Sequence of chain 1.C:
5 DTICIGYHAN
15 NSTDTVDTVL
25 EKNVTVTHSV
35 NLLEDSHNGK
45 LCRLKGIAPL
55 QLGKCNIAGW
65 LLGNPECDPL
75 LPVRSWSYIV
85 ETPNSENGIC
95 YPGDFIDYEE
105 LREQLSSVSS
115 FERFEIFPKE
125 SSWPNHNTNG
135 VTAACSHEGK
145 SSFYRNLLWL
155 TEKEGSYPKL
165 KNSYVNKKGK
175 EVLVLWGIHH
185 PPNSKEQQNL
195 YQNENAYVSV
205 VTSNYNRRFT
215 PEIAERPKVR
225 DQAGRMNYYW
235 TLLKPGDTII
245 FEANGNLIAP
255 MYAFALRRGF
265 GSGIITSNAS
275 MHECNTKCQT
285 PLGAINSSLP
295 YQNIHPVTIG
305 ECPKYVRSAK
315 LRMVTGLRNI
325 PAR

A protein and the small-molecule ligand that binds it are described below.
Small molecule (SMILES): CC(=O)N[C@H]1[C@H]([C@H](O)[C@H](O)CO)O[C@@](OC[C@H]2O[C@@H](O[C@H]3[C@H](O)[C@@H](NC(C)=O)CO[C@@H]3CO)[C@H](O)[C@@H](O)[C@H]2O)(C(=O)O)C[C@@H]1O

Binding-site contacts:
Ligand atom C7 contacts residue TRP153 of chain 1.C at 3.7 Å (hydrophobic).
Ligand atom C8 contacts residue GLN226 of chain 1.C at 4.0 Å.
Ligand atom C9 contacts residue HIS183 of chain 1.C at 3.5 Å.
Ligand atom O4 contacts residue GLN226 of chain 1.C at 3.9 Å.
Ligand atom C2 contacts residue LYS222 of chain 1.C at 3.9 Å.
Ligand atom O1A contacts residue THR136 of chain 1.C at 3.9 Å.
Ligand atom O3 contacts residue LYS222 of chain 1.C at 2.7 Å (salt-bridge).
Ligand atom O9 contacts residue TYR95 of chain 1.C at 2.9 Å (h-bond).
Ligand atom N5 contacts residue VAL135 of chain 1.C at 3.0 Å (h-bond).
Ligand atom O10 contacts residue GLY134 of chain 1.C at 3.7 Å.
Ligand atom C4 contacts residue VAL135 of chain 1.C at 3.2 Å (hydrophobic).
Ligand atom O1A contacts residue ALA137 of chain 1.C at 3.0 Å (h-bond).
Ligand atom O4 contacts residue VAL135 of chain 1.C at 3.5 Å (h-bond).
Ligand atom O3 contacts residue ASP225 of chain 1.C at 3.0 Å (salt-bridge).
Ligand atom C9 contacts residue TYR95 of chain 1.C at 3.4 Å (hydrophobic).
Ligand atom O10 contacts residue LEU194 of chain 1.C at 3.8 Å.
Ligand atom O1B contacts residue ALA137 of chain 1.C at 3.2 Å (h-bond).
Ligand atom C3 contacts residue LYS222 of chain 1.C at 3.8 Å.
Ligand atom O2 contacts residue LYS222 of chain 1.C at 3.4 Å (salt-bridge).
Ligand atom O1B contacts residue THR136 of chain 1.C at 2.5 Å (h-bond).
Ligand atom O1B contacts residue GLN226 of chain 1.C at 3.7 Å.
Ligand atom O9 contacts residue PRO186 of chain 1.C at 3.8 Å.
Ligand atom C4 contacts residue ASP225 of chain 1.C at 3.3 Å.
Ligand atom C8 contacts residue ASN193 of chain 1.C at 3.8 Å.
Ligand atom O9 contacts residue HIS183 of chain 1.C at 3.4 Å (h-bond).
Ligand atom C9 contacts residue GLU190 of chain 1.C at 3.0 Å.
Ligand atom C10 contacts residue LEU194 of chain 1.C at 3.9 Å (hydrophobic).
Ligand atom O8 contacts residue TRP153 of chain 1.C at 3.7 Å.
Ligand atom O8 contacts residue TYR95 of chain 1.C at 2.6 Å (h-bond).
Ligand atom C5 contacts residue VAL135 of chain 1.C at 3.6 Å (hydrophobic).
Ligand atom O4 contacts residue ASP225 of chain 1.C at 3.6 Å (salt-bridge).
Ligand atom C11 contacts residue LEU194 of chain 1.C at 3.3 Å (hydrophobic).
Ligand atom C10 contacts residue VAL135 of chain 1.C at 4.0 Å (hydrophobic).
Ligand atom O8 contacts residue GLN226 of chain 1.C at 3.0 Å (h-bond).
Ligand atom C8 contacts residue TYR95 of chain 1.C at 3.6 Å (hydrophobic).
Ligand atom O9 contacts residue GLU190 of chain 1.C at 2.7 Å (salt-bridge).
Ligand atom C1 contacts residue THR136 of chain 1.C at 3.7 Å.
Ligand atom C1 contacts residue ALA137 of chain 1.C at 3.5 Å (hydrophobic).
Ligand atom C6 contacts residue GLN226 of chain 1.C at 3.8 Å.
Ligand atom C3 contacts residue ASP225 of chain 1.C at 3.3 Å.